Binding-site contacts:
Ligand atom C5 contacts residue HIS100 of chain 1.B at 4.4 Å.
Ligand atom O5 contacts residue ASN102 of chain 1.B at 2.4 Å (h-bond).
Ligand atom C6 contacts residue HIS100 of chain 1.B at 3.2 Å.
Ligand atom C7 contacts residue ASN102 of chain 1.B at 3.2 Å.
Ligand atom C2 contacts residue THR104 of chain 1.B at 4.5 Å.
Ligand atom C2 contacts residue ASN102 of chain 1.B at 2.4 Å.
Ligand atom C4 contacts residue ASN102 of chain 1.B at 4.2 Å.
Ligand atom C6 contacts residue TYR107 of chain 1.B at 3.5 Å (hydrophobic).
Ligand atom N2 contacts residue THR104 of chain 1.B at 4.0 Å.
Ligand atom C1 contacts residue SER105 of chain 1.B at 4.2 Å.
Ligand atom C5 contacts residue ASN102 of chain 1.B at 3.7 Å.
Ligand atom C1 contacts residue ASN102 of chain 1.B at 1.4 Å.
Ligand atom C8 contacts residue ASN102 of chain 1.B at 4.4 Å.
Ligand atom C3 contacts residue ASN102 of chain 1.B at 3.8 Å.
Ligand atom O4 contacts residue TYR107 of chain 1.B at 4.1 Å.
Ligand atom C1 contacts residue THR104 of chain 1.B at 4.1 Å.
Ligand atom N2 contacts residue ASN102 of chain 1.B at 2.8 Å (h-bond).
Ligand atom O7 contacts residue ASN102 of chain 1.B at 3.3 Å (h-bond).
Ligand atom C5 contacts residue SER105 of chain 1.B at 3.6 Å.
Ligand atom O7 contacts residue SER105 of chain 1.B at 3.9 Å.
Ligand atom C6 contacts residue SER105 of chain 1.B at 3.9 Å.
Ligand atom O5 contacts residue SER105 of chain 1.B at 3.9 Å.

Sequence of chain 1.B:
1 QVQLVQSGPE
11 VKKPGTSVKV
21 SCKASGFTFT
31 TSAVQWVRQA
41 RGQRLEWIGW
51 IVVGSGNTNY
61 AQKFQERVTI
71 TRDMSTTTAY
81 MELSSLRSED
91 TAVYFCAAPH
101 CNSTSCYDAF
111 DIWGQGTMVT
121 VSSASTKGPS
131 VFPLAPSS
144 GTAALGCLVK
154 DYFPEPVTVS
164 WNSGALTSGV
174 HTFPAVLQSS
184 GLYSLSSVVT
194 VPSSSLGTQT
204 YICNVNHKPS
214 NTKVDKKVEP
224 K

The small molecule below binds the protein below.
Small molecule (SMILES): CC(=O)N[C@H]1[C@H](O[C@H]2[C@H](O)[C@@H](NC(C)=O)CO[C@@H]2CO[C@@H]2O[C@@H](C)[C@@H](O)[C@@H](O)[C@@H]2O)O[C@H](CO)[C@@H](O)[C@@H]1O